Sequence of chain 1.A:
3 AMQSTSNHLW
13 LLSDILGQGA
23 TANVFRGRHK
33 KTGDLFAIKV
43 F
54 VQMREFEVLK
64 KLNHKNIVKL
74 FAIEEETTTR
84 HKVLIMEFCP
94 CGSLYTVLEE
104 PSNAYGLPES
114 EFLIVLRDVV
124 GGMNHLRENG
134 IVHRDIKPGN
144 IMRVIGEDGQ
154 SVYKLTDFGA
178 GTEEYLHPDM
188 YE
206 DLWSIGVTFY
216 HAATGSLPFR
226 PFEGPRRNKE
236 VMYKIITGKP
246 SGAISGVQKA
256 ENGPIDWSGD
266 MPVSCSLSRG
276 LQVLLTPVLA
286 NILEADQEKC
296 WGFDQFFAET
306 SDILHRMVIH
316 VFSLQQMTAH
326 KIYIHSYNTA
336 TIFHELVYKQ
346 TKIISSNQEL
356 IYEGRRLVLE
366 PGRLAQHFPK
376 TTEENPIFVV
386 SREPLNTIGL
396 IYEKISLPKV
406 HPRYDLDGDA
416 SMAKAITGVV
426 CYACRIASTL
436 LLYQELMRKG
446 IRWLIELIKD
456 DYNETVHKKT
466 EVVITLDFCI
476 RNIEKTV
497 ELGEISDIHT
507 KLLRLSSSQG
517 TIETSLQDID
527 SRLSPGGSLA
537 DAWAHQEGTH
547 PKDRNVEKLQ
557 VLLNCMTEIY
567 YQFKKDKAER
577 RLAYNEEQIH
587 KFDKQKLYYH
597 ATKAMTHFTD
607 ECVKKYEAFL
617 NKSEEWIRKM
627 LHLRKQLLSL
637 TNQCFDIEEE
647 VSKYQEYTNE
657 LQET

A protein and the small-molecule ligand that binds it are described below.
Small molecule (SMILES): CN(C)CCCc1ccc2oc3nc(N)c(C(=O)O)cc3c(=O)c2c1

Binding-site contacts:
Ligand atom C25 contacts residue LEU18 of chain 1.A at 3.7 Å (hydrophobic).
Ligand atom C17 contacts residue THR159 of chain 1.A at 3.8 Å.
Ligand atom O18 contacts residue MET89 of chain 1.A at 3.4 Å.
Ligand atom C08 contacts residue CYS92 of chain 1.A at 4.0 Å (hydrophobic).
Ligand atom C09 contacts residue CYS92 of chain 1.A at 3.0 Å (hydrophobic).
Ligand atom N15 contacts residue GLU90 of chain 1.A at 2.7 Å (salt-bridge).
Ligand atom N13 contacts residue GLU90 of chain 1.A at 3.9 Å.
Ligand atom C10 contacts residue CYS92 of chain 1.A at 3.1 Å (hydrophobic).
Ligand atom C08 contacts residue LEU18 of chain 1.A at 3.9 Å (hydrophobic).
Ligand atom C08 contacts residue PRO93 of chain 1.A at 3.5 Å (hydrophobic).
Ligand atom O18 contacts residue THR159 of chain 1.A at 3.0 Å (h-bond).
Ligand atom O23 contacts residue LEU18 of chain 1.A at 3.7 Å.
Ligand atom C03 contacts residue PRO93 of chain 1.A at 3.8 Å (hydrophobic).
Ligand atom C22 contacts residue MET145 of chain 1.A at 3.8 Å (hydrophobic).
Ligand atom C14 contacts residue GLU90 of chain 1.A at 3.8 Å.
Ligand atom N13 contacts residue CYS92 of chain 1.A at 3.3 Å (h-bond).
Ligand atom C04 contacts residue PRO93 of chain 1.A at 3.3 Å (hydrophobic).
Ligand atom C14 contacts residue ALA39 of chain 1.A at 3.7 Å (hydrophobic).
Ligand atom C21 contacts residue LEU18 of chain 1.A at 3.7 Å (hydrophobic).
Ligand atom C09 contacts residue LEU18 of chain 1.A at 3.8 Å (hydrophobic).
Ligand atom C24 contacts residue LEU18 of chain 1.A at 3.6 Å (hydrophobic).
Ligand atom O11 contacts residue PHE91 of chain 1.A at 3.2 Å.
Ligand atom O19 contacts residue THR159 of chain 1.A at 4.0 Å.
Ligand atom N13 contacts residue PHE91 of chain 1.A at 3.9 Å.
Ligand atom C12 contacts residue CYS92 of chain 1.A at 3.8 Å (hydrophobic).
Ligand atom C20 contacts residue MET145 of chain 1.A at 3.4 Å (hydrophobic).
Ligand atom C16 contacts residue MET145 of chain 1.A at 3.9 Å (hydrophobic).
Ligand atom C09 contacts residue PHE91 of chain 1.A at 3.5 Å (hydrophobic).
Ligand atom N15 contacts residue ALA39 of chain 1.A at 3.2 Å.
Ligand atom C21 contacts residue MET145 of chain 1.A at 3.5 Å (hydrophobic).
Ligand atom O11 contacts residue CYS92 of chain 1.A at 2.9 Å (h-bond).
Ligand atom C09 contacts residue PRO93 of chain 1.A at 3.7 Å (hydrophobic).
Ligand atom N13 contacts residue ALA39 of chain 1.A at 3.9 Å.
Ligand atom C10 contacts residue LEU18 of chain 1.A at 3.7 Å (hydrophobic).
Ligand atom C07 contacts residue LEU18 of chain 1.A at 3.9 Å (hydrophobic).
Ligand atom C12 contacts residue LEU18 of chain 1.A at 3.5 Å (hydrophobic).
Ligand atom C10 contacts residue PHE91 of chain 1.A at 3.6 Å (hydrophobic).
Ligand atom C12 contacts residue MET145 of chain 1.A at 4.0 Å (hydrophobic).
Ligand atom C22 contacts residue LEU18 of chain 1.A at 3.7 Å (hydrophobic).
Ligand atom O11 contacts residue LEU18 of chain 1.A at 3.5 Å.